Binding-site contacts:
Ligand atom C16 contacts residue ILE233 of chain 1.F at 4.0 Å (hydrophobic).
Ligand atom C10 contacts residue LEU128 of chain 1.F at 4.0 Å (hydrophobic).
Ligand atom C4 contacts residue SER223 of chain 1.F at 4.0 Å.
Ligand atom C8 contacts residue NAP1 of chain 1.X at 3.9 Å.
Ligand atom C4 contacts residue ALA224 of chain 1.F at 3.6 Å (hydrophobic).
Ligand atom C2 contacts residue NAP1 of chain 1.X at 3.3 Å.
Ligand atom O17 contacts residue TYR183 of chain 1.F at 2.9 Å (h-bond).
Ligand atom O17 contacts residue LYS190 of chain 1.F at 3.8 Å.
Ligand atom C1 contacts residue NAP1 of chain 1.X at 3.3 Å.
Ligand atom C12 contacts residue MET186 of chain 1.F at 4.1 Å (hydrophobic).
Ligand atom C4 contacts residue NAP1 of chain 1.X at 3.4 Å.
Ligand atom C14 contacts residue TYR173 of chain 1.F at 4.1 Å (hydrophobic).
Ligand atom C6 contacts residue TYR183 of chain 1.F at 3.6 Å (hydrophobic).
Ligand atom C9 contacts residue VAL227 of chain 1.F at 4.0 Å (hydrophobic).
Ligand atom C8 contacts residue SER223 of chain 1.F at 3.5 Å.
Ligand atom C11 contacts residue ALA123 of chain 1.F at 3.9 Å (hydrophobic).
Ligand atom O7 contacts residue NAP1 of chain 1.X at 3.3 Å.
Ligand atom C3 contacts residue ALA224 of chain 1.F at 3.9 Å (hydrophobic).
Ligand atom C12 contacts residue SER223 of chain 1.F at 4.1 Å.
Ligand atom C16 contacts residue PHE230 of chain 1.F at 3.8 Å (hydrophobic).
Ligand atom C1 contacts residue TYR183 of chain 1.F at 3.6 Å (hydrophobic).
Ligand atom C12 contacts residue ALA121 of chain 1.F at 3.8 Å (hydrophobic).
Ligand atom C13 contacts residue NAP1 of chain 1.X at 4.1 Å.
Ligand atom C15 contacts residue PHE230 of chain 1.F at 4.0 Å (hydrophobic).
Ligand atom C10 contacts residue MET186 of chain 1.F at 4.0 Å (hydrophobic).
Ligand atom C14 contacts residue NAP1 of chain 1.X at 3.4 Å.
Ligand atom C15 contacts residue VAL227 of chain 1.F at 4.0 Å (hydrophobic).
Ligand atom C11 contacts residue LEU128 of chain 1.F at 4.0 Å (hydrophobic).
Ligand atom C5 contacts residue NAP1 of chain 1.X at 3.3 Å.
Ligand atom C1 contacts residue TYR173 of chain 1.F at 4.0 Å (hydrophobic).
Ligand atom C13 contacts residue SER223 of chain 1.F at 3.4 Å.
Ligand atom C15 contacts residue TYR173 of chain 1.F at 4.1 Å (hydrophobic).
Ligand atom O7 contacts residue SER223 of chain 1.F at 3.5 Å.
Ligand atom C16 contacts residue TYR173 of chain 1.F at 3.6 Å (hydrophobic).
Ligand atom C11 contacts residue MET186 of chain 1.F at 3.7 Å (hydrophobic).
Ligand atom O17 contacts residue NAP1 of chain 1.X at 2.4 Å (h-bond).
Ligand atom C3 contacts residue NAP1 of chain 1.X at 3.1 Å.
Ligand atom C6 contacts residue NAP1 of chain 1.X at 3.3 Å.
Ligand atom C12 contacts residue PHE122 of chain 1.F at 3.8 Å (hydrophobic).
Ligand atom C13 contacts residue ALA121 of chain 1.F at 3.9 Å (hydrophobic).

This small molecule binds to this protein.
Small molecule (SMILES): CCCc1ccc(Oc2ccccc2)c(O)c1

Sequence of chain 1.F:
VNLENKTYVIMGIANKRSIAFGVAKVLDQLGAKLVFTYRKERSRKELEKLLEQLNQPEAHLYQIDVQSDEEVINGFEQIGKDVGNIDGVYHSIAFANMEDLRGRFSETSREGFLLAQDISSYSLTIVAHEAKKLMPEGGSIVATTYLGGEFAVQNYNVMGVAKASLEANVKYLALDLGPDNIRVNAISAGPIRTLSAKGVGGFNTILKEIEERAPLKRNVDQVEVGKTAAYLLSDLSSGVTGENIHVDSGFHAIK